This protein binds this small molecule.
Small molecule (SMILES): CC(=O)N[C@@H]1[C@@H](O)[C@H](O)[C@@H](CO)O[C@H]1O

Sequence of chain 3.A:
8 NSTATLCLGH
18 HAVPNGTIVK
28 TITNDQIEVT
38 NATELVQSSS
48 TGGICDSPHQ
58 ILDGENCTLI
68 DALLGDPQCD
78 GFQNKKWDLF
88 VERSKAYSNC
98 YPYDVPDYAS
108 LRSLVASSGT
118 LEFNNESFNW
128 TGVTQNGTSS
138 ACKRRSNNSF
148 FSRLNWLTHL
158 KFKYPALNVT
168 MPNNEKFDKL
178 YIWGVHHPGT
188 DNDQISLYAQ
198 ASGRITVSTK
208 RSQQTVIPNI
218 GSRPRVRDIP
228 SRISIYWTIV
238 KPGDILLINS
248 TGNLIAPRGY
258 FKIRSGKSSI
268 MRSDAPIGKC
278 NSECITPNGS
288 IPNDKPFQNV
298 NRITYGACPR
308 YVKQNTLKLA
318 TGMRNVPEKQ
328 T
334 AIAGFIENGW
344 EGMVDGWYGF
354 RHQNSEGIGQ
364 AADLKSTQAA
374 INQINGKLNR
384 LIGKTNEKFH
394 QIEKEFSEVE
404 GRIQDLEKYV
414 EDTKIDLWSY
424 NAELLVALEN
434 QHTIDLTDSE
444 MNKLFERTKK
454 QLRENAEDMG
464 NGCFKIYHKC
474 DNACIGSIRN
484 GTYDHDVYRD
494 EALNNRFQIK

Binding-site contacts:
Ligand atom C7 contacts residue ARG255 of chain 3.A at 4.0 Å.
Ligand atom N2 contacts residue ASN133 of chain 3.A at 3.1 Å (h-bond).
Ligand atom N2 contacts residue ARG255 of chain 3.A at 4.1 Å.
Ligand atom O7 contacts residue EPE1 of chain 3.I at 3.3 Å.
Ligand atom O7 contacts residue ARG255 of chain 3.A at 4.4 Å.
Ligand atom C3 contacts residue ASN133 of chain 3.A at 3.7 Å.
Ligand atom O6 contacts residue ASN133 of chain 3.A at 4.0 Å.
Ligand atom C6 contacts residue ASN133 of chain 3.A at 4.1 Å.
Ligand atom C4 contacts residue ASN133 of chain 3.A at 4.0 Å.
Ligand atom C1 contacts residue ARG255 of chain 3.A at 4.3 Å.
Ligand atom C7 contacts residue ASN133 of chain 3.A at 4.3 Å.
Ligand atom O5 contacts residue GLN132 of chain 3.A at 4.3 Å.
Ligand atom C2 contacts residue ASN133 of chain 3.A at 2.7 Å.
Ligand atom C7 contacts residue EPE1 of chain 3.I at 4.5 Å.
Ligand atom C1 contacts residue ASN133 of chain 3.A at 1.4 Å.
Ligand atom O5 contacts residue ASN133 of chain 3.A at 2.3 Å (h-bond).
Ligand atom C8 contacts residue ARG255 of chain 3.A at 4.2 Å.
Ligand atom C2 contacts residue ARG255 of chain 3.A at 4.4 Å.
Ligand atom C5 contacts residue ASN133 of chain 3.A at 3.0 Å.